Sequence of chain 1.C:
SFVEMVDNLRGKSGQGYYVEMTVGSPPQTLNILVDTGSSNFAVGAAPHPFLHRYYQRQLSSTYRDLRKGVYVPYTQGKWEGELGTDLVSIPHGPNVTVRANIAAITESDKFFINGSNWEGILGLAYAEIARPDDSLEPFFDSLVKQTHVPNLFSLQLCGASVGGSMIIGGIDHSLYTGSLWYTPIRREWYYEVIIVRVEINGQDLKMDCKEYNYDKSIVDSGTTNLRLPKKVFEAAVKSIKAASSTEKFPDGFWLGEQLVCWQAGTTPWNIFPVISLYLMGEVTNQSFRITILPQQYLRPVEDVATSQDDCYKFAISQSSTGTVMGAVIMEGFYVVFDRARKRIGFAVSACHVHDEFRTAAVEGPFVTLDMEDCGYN

Binding-site contacts:
Ligand atom N6 contacts residue GLY27 of chain 1.C at 3.7 Å.
Ligand atom O43 contacts residue ASP48 of chain 1.C at 2.6 Å (salt-bridge).
Ligand atom C34 contacts residue GLN89 of chain 1.C at 3.7 Å.
Ligand atom C11 contacts residue GLN28 of chain 1.C at 3.2 Å.
Ligand atom C48 contacts residue GLY50 of chain 1.C at 3.5 Å.
Ligand atom C8 contacts residue THR248 of chain 1.C at 3.5 Å.
Ligand atom O76 contacts residue THR247 of chain 1.C at 3.7 Å.
Ligand atom S30 contacts residue GLY246 of chain 1.C at 3.8 Å.
Ligand atom C41 contacts residue ASP244 of chain 1.C at 3.5 Å.
Ligand atom C8 contacts residue GLY27 of chain 1.C at 3.0 Å.
Ligand atom O71 contacts residue THR88 of chain 1.C at 3.3 Å.
Ligand atom C61 contacts residue GLY50 of chain 1.C at 3.6 Å.
Ligand atom N56 contacts residue GLY50 of chain 1.C at 2.8 Å (h-bond).
Ligand atom C8 contacts residue GLN28 of chain 1.C at 3.5 Å.
Ligand atom C31 contacts residue GLN89 of chain 1.C at 3.6 Å.
Ligand atom C38 contacts residue PHE124 of chain 1.C at 3.7 Å (hydrophobic).
Ligand atom C11 contacts residue GLY27 of chain 1.C at 3.7 Å.
Ligand atom O76 contacts residue THR248 of chain 1.C at 3.2 Å (h-bond).
Ligand atom C17 contacts residue GLY246 of chain 1.C at 3.4 Å.
Ligand atom C72 contacts residue GLN89 of chain 1.C at 3.3 Å.
Ligand atom C50 contacts residue THR88 of chain 1.C at 3.7 Å.
Ligand atom C67 contacts residue VAL85 of chain 1.C at 3.7 Å (hydrophobic).
Ligand atom O55 contacts residue TYR87 of chain 1.C at 3.2 Å.
Ligand atom N6 contacts residue THR248 of chain 1.C at 3.0 Å (h-bond).
Ligand atom C4 contacts residue GLY246 of chain 1.C at 3.5 Å.
Ligand atom C54 contacts residue GLY50 of chain 1.C at 3.6 Å.
Ligand atom C8 contacts residue GLY29 of chain 1.C at 3.6 Å.
Ligand atom O55 contacts residue THR88 of chain 1.C at 3.0 Å (h-bond).
Ligand atom C45 contacts residue ASP244 of chain 1.C at 3.3 Å.
Ligand atom C67 contacts residue PRO86 of chain 1.C at 3.7 Å (hydrophobic).
Ligand atom N18 contacts residue GLY246 of chain 1.C at 3.2 Å (h-bond).
Ligand atom N23 contacts residue GLY246 of chain 1.C at 3.1 Å (h-bond).
Ligand atom C48 contacts residue ASP244 of chain 1.C at 3.6 Å.
Ligand atom C41 contacts residue ASP48 of chain 1.C at 3.8 Å.
Ligand atom C58 contacts residue GLY50 of chain 1.C at 3.8 Å.
Ligand atom C36 contacts residue GLN89 of chain 1.C at 3.3 Å.
Ligand atom O43 contacts residue ASP244 of chain 1.C at 2.6 Å (salt-bridge).
Ligand atom O71 contacts residue TYR87 of chain 1.C at 3.7 Å.
Ligand atom O71 contacts residue GLN89 of chain 1.C at 3.2 Å (h-bond).
Ligand atom C27 contacts residue ASP48 of chain 1.C at 3.4 Å.

This small molecule binds to this protein.
Small molecule (SMILES): CCCCNC(=O)[C@H](C)C[C@H](O)[C@@H]1CSC/C=C/CS[C@H]2CCCN[C@H]2C(=O)N[C@@H](C)C(=O)N1